Binding-site contacts:
Ligand atom N24 contacts residue TYR247 of chain 1.B at 2.5 Å (h-bond).
Ligand atom C25 contacts residue GLY279 of chain 1.B at 3.4 Å.
Ligand atom C6 contacts residue VAL232 of chain 1.B at 3.6 Å (hydrophobic).
Ligand atom N22 contacts residue MET267 of chain 1.B at 3.6 Å.
Ligand atom N1 contacts residue ILE246 of chain 1.B at 3.5 Å.
Ligand atom C19 contacts residue GLN280 of chain 1.B at 3.6 Å.
Ligand atom N21 contacts residue GLY279 of chain 1.B at 3.8 Å.
Ligand atom C18 contacts residue PHE283 of chain 1.B at 3.8 Å (hydrophobic).
Ligand atom C23 contacts residue GLY279 of chain 1.B at 3.6 Å.
Ligand atom C7 contacts residue PHE283 of chain 1.B at 3.8 Å (hydrophobic).
Ligand atom C27 contacts residue PRO266 of chain 1.B at 3.4 Å (hydrophobic).
Ligand atom C28 contacts residue PRO266 of chain 1.B at 3.7 Å (hydrophobic).
Ligand atom C29 contacts residue VAL276 of chain 1.B at 3.8 Å (hydrophobic).
Ligand atom C30 contacts residue MET267 of chain 1.B at 3.6 Å (hydrophobic).
Ligand atom C6 contacts residue ILE246 of chain 1.B at 3.7 Å (hydrophobic).
Ligand atom N21 contacts residue MET267 of chain 1.B at 3.4 Å (h-bond).
Ligand atom C30 contacts residue TYR247 of chain 1.B at 3.8 Å (hydrophobic).
Ligand atom C17 contacts residue PHE283 of chain 1.B at 2.9 Å (hydrophobic).
Ligand atom C2 contacts residue PHE283 of chain 1.B at 3.7 Å (hydrophobic).
Ligand atom C23 contacts residue TYR247 of chain 1.B at 3.7 Å (hydrophobic).
Ligand atom N9 contacts residue PHE283 of chain 1.B at 3.4 Å.
Ligand atom O11 contacts residue PHE283 of chain 1.B at 3.7 Å.
Ligand atom C14 contacts residue HIS79 of chain 1.B at 3.6 Å.
Ligand atom C4 contacts residue LEU229 of chain 1.B at 3.5 Å (hydrophobic).
Ligand atom C20 contacts residue TYR247 of chain 1.B at 3.3 Å (hydrophobic).
Ligand atom C29 contacts residue GLU275 of chain 1.B at 3.5 Å.
Ligand atom C23 contacts residue MET267 of chain 1.B at 3.4 Å (hydrophobic).
Ligand atom C28 contacts residue GLU275 of chain 1.B at 3.3 Å.
Ligand atom C20 contacts residue MET267 of chain 1.B at 3.6 Å (hydrophobic).
Ligand atom N22 contacts residue GLY279 of chain 1.B at 3.7 Å.
Ligand atom C26 contacts residue GLY279 of chain 1.B at 3.7 Å.
Ligand atom C16 contacts residue PHE283 of chain 1.B at 3.4 Å (hydrophobic).
Ligand atom N5 contacts residue ILE246 of chain 1.B at 3.5 Å.
Ligand atom C19 contacts residue TYR247 of chain 1.B at 3.6 Å (hydrophobic).
Ligand atom C17 contacts residue MET267 of chain 1.B at 3.8 Å (hydrophobic).
Ligand atom N1 contacts residue PHE283 of chain 1.B at 3.8 Å.
Ligand atom C18 contacts residue MET267 of chain 1.B at 3.5 Å (hydrophobic).
Ligand atom C25 contacts residue MET267 of chain 1.B at 3.6 Å (hydrophobic).
Ligand atom O10 contacts residue GLN280 of chain 1.B at 2.8 Å (h-bond).
Ligand atom N24 contacts residue MET267 of chain 1.B at 3.7 Å.

A small-molecule ligand and the protein it binds are described below.
Small molecule (SMILES): Cn1ncc(C(=O)N2CCC2)c1C(=O)Nc1ccn2nc(-c3ccccc3)nc2c1

Sequence of chain 1.B:
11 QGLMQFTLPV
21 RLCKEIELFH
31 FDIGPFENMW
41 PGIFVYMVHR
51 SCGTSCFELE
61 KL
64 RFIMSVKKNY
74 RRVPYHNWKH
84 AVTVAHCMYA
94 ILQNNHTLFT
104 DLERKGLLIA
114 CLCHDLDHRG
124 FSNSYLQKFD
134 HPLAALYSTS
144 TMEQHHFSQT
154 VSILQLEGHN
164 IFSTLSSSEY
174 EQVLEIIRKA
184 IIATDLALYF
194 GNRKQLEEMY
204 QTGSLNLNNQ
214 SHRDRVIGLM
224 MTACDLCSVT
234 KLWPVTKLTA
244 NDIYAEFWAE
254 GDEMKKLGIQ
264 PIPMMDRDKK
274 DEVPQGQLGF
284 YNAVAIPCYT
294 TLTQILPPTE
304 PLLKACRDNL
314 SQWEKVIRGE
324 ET